The small molecule below binds the protein below.
Small molecule (SMILES): CCCCCC(=O)CC(=O)N[C@H]1CCOC1=O

Sequence of chain 1.H:
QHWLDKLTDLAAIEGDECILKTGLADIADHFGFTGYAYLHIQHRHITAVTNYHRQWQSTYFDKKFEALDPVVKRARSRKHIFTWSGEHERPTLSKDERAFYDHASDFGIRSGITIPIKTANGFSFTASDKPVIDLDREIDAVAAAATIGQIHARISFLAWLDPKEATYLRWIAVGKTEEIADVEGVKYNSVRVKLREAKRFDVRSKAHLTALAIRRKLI

Binding-site contacts:
Ligand atom C2 contacts residue ILE110 of chain 1.H at 3.6 Å (hydrophobic).
Ligand atom C14 contacts residue MSE127 of chain 1.H at 3.7 Å.
Ligand atom O35 contacts residue TYR53 of chain 1.H at 2.8 Å (h-bond).
Ligand atom C5 contacts residue TRP85 of chain 1.H at 3.5 Å (hydrophobic).
Ligand atom O36 contacts residue LEU40 of chain 1.H at 3.3 Å.
Ligand atom C15 contacts residue LEU40 of chain 1.H at 3.6 Å (hydrophobic).
Ligand atom C4 contacts residue ALA105 of chain 1.H at 3.7 Å (hydrophobic).
Ligand atom O35 contacts residue THR129 of chain 1.H at 3.7 Å.
Ligand atom C5 contacts residue TYR102 of chain 1.H at 3.9 Å (hydrophobic).
Ligand atom C4 contacts residue PHE101 of chain 1.H at 3.4 Å (hydrophobic).
Ligand atom C19 contacts residue TYR53 of chain 1.H at 3.7 Å (hydrophobic).
Ligand atom C19 contacts residue ALA38 of chain 1.H at 3.9 Å (hydrophobic).
Ligand atom C5 contacts residue VAL72 of chain 1.H at 3.7 Å (hydrophobic).
Ligand atom N11 contacts residue ASP70 of chain 1.H at 2.6 Å (salt-bridge).
Ligand atom C1 contacts residue ASP70 of chain 1.H at 3.7 Å.
Ligand atom O3 contacts residue ALA105 of chain 1.H at 3.3 Å.
Ligand atom C22 contacts residue TYR53 of chain 1.H at 3.9 Å (hydrophobic).
Ligand atom C28 contacts residue PHE62 of chain 1.H at 3.6 Å (hydrophobic).
Ligand atom C14 contacts residue ASP70 of chain 1.H at 3.7 Å.
Ligand atom C18 contacts residue LEU40 of chain 1.H at 3.7 Å (hydrophobic).
Ligand atom O3 contacts residue ILE110 of chain 1.H at 3.6 Å.
Ligand atom O10 contacts residue TRP57 of chain 1.H at 3.0 Å (h-bond).
Ligand atom O36 contacts residue ALA38 of chain 1.H at 3.5 Å.
Ligand atom O35 contacts residue TRP85 of chain 1.H at 3.9 Å.
Ligand atom O3 contacts residue TRP57 of chain 1.H at 3.6 Å.
Ligand atom O10 contacts residue ILE110 of chain 1.H at 3.9 Å.
Ligand atom O10 contacts residue TYR53 of chain 1.H at 3.5 Å.
Ligand atom C13 contacts residue TYR53 of chain 1.H at 3.9 Å (hydrophobic).
Ligand atom C25 contacts residue TYR53 of chain 1.H at 3.9 Å (hydrophobic).
Ligand atom C18 contacts residue TYR61 of chain 1.H at 3.7 Å (hydrophobic).
Ligand atom C13 contacts residue ASP70 of chain 1.H at 3.6 Å.
Ligand atom C2 contacts residue TRP57 of chain 1.H at 3.8 Å (hydrophobic).
Ligand atom C14 contacts residue THR129 of chain 1.H at 4.0 Å.
Ligand atom C4 contacts residue TYR102 of chain 1.H at 3.6 Å (hydrophobic).
Ligand atom O3 contacts residue PHE101 of chain 1.H at 3.5 Å.
Ligand atom C1 contacts residue ILE110 of chain 1.H at 3.8 Å (hydrophobic).
Ligand atom C28 contacts residue ALA49 of chain 1.H at 3.9 Å (hydrophobic).
Ligand atom C22 contacts residue TYR61 of chain 1.H at 3.6 Å (hydrophobic).
Ligand atom N11 contacts residue VAL72 of chain 1.H at 3.9 Å.
Ligand atom C1 contacts residue TRP85 of chain 1.H at 3.9 Å (hydrophobic).